A protein and the small-molecule ligand that binds it are described below.
Small molecule (SMILES): CC(=O)N[C@H]1CO[C@H](CO)[C@@H](O)[C@@H]1O[C@@H]1O[C@@H](C)[C@@H](O)[C@@H](O)[C@@H]1O

Sequence of chain 1.B:
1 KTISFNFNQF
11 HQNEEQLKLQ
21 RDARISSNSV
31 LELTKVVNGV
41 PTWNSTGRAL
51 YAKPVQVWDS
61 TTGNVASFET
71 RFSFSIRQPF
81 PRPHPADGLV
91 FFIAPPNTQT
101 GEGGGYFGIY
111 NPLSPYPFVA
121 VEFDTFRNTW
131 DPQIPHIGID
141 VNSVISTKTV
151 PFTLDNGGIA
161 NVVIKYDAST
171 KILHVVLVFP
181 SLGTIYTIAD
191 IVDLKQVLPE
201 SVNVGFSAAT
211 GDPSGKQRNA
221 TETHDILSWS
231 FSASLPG

Binding-site contacts:
Ligand atom C3 contacts residue ASN219 of chain 1.B at 3.8 Å.
Ligand atom O5 contacts residue ARG82 of chain 1.B at 4.0 Å.
Ligand atom C8 contacts residue ASN219 of chain 1.B at 3.0 Å.
Ligand atom C6 contacts residue PHE80 of chain 1.B at 3.7 Å (hydrophobic).
Ligand atom C2 contacts residue ARG82 of chain 1.B at 4.0 Å.
Ligand atom C5 contacts residue PHE80 of chain 1.B at 4.2 Å (hydrophobic).
Ligand atom O5 contacts residue PHE80 of chain 1.B at 3.8 Å.
Ligand atom C8 contacts residue PRO83 of chain 1.B at 3.4 Å (hydrophobic).
Ligand atom O5 contacts residue ASN219 of chain 1.B at 2.4 Å (h-bond).
Ligand atom C4 contacts residue ASN219 of chain 1.B at 4.3 Å.
Ligand atom O7 contacts residue ASN219 of chain 1.B at 3.9 Å.
Ligand atom C2 contacts residue ASN219 of chain 1.B at 2.4 Å.
Ligand atom C7 contacts residue PRO83 of chain 1.B at 3.9 Å (hydrophobic).
Ligand atom C8 contacts residue ARG82 of chain 1.B at 4.4 Å.
Ligand atom C5 contacts residue ASN219 of chain 1.B at 3.7 Å.
Ligand atom C1 contacts residue ASN219 of chain 1.B at 1.4 Å.
Ligand atom C8 contacts residue GLN217 of chain 1.B at 2.9 Å.
Ligand atom O7 contacts residue ARG82 of chain 1.B at 4.1 Å.
Ligand atom C7 contacts residue GLN217 of chain 1.B at 4.3 Å.
Ligand atom C1 contacts residue ARG82 of chain 1.B at 3.9 Å.
Ligand atom C7 contacts residue ASN219 of chain 1.B at 3.0 Å.
Ligand atom N2 contacts residue ASN219 of chain 1.B at 2.8 Å (h-bond).
Ligand atom O7 contacts residue PRO83 of chain 1.B at 3.9 Å.
Ligand atom C7 contacts residue ARG82 of chain 1.B at 4.2 Å.
Ligand atom O6 contacts residue PHE80 of chain 1.B at 4.3 Å.